Binding-site contacts:
Ligand atom C1 contacts residue TRP326 of chain 1.K at 3.5 Å (hydrophobic).
Ligand atom C4 contacts residue ZN1 of chain 1.VA at 3.6 Å.
Ligand atom O6B contacts residue MET258 of chain 1.K at 3.1 Å.
Ligand atom C5 contacts residue TRP325 of chain 1.K at 3.5 Å (hydrophobic).
Ligand atom O2 contacts residue HIS49 of chain 1.K at 3.5 Å (h-bond).
Ligand atom C4 contacts residue HIS28 of chain 1.K at 3.9 Å.
Ligand atom C6 contacts residue ARG170 of chain 1.K at 3.5 Å.
Ligand atom O5 contacts residue HIS26 of chain 1.K at 3.8 Å.
Ligand atom O4 contacts residue LYS263 of chain 1.K at 3.6 Å.
Ligand atom O5 contacts residue HIS28 of chain 1.K at 3.6 Å (h-bond).
Ligand atom C6 contacts residue ZN1 of chain 1.VA at 3.1 Å.
Ligand atom O1 contacts residue TRP326 of chain 1.K at 3.7 Å.
Ligand atom C5 contacts residue ZN1 of chain 1.VA at 3.0 Å.
Ligand atom O6A contacts residue MET258 of chain 1.K at 3.5 Å.
Ligand atom O5 contacts residue ASP355 of chain 1.K at 3.2 Å (salt-bridge).
Ligand atom O6B contacts residue ZN1 of chain 1.VA at 2.4 Å.
Ligand atom O6B contacts residue HIS28 of chain 1.K at 3.1 Å.
Ligand atom O6B contacts residue HIS26 of chain 1.K at 3.4 Å (h-bond).
Ligand atom C4 contacts residue ARG357 of chain 1.K at 3.9 Å.
Ligand atom C6 contacts residue MET258 of chain 1.K at 3.4 Å (hydrophobic).
Ligand atom O2 contacts residue ASP355 of chain 1.K at 4.0 Å.
Ligand atom O5 contacts residue ZN1 of chain 1.VA at 2.1 Å.
Ligand atom C2 contacts residue ARG357 of chain 1.K at 3.9 Å.
Ligand atom O6A contacts residue TRP325 of chain 1.K at 3.9 Å.
Ligand atom C3 contacts residue ARG357 of chain 1.K at 4.0 Å.
Ligand atom O1 contacts residue ASP355 of chain 1.K at 3.4 Å (salt-bridge).
Ligand atom O3 contacts residue HIS49 of chain 1.K at 3.0 Å (h-bond).
Ligand atom C3 contacts residue TRP326 of chain 1.K at 3.8 Å (hydrophobic).
Ligand atom C6 contacts residue HIS28 of chain 1.K at 4.0 Å.
Ligand atom C5 contacts residue HIS28 of chain 1.K at 4.0 Å.
Ligand atom C2 contacts residue ZN1 of chain 1.VA at 3.9 Å.
Ligand atom C2 contacts residue ASP355 of chain 1.K at 3.7 Å.
Ligand atom O5 contacts residue TRP325 of chain 1.K at 2.8 Å (h-bond).
Ligand atom O6B contacts residue ARG170 of chain 1.K at 3.0 Å (salt-bridge).
Ligand atom O3 contacts residue ARG357 of chain 1.K at 3.1 Å (salt-bridge).
Ligand atom O6A contacts residue SER223 of chain 1.K at 3.6 Å.
Ligand atom O1 contacts residue TYR50 of chain 1.K at 2.6 Å (h-bond).
Ligand atom C1 contacts residue TYR50 of chain 1.K at 3.4 Å (hydrophobic).
Ligand atom O2 contacts residue ARG357 of chain 1.K at 2.6 Å (salt-bridge).
Ligand atom O6A contacts residue ARG170 of chain 1.K at 2.7 Å (salt-bridge).

A protein and the small-molecule ligand that binds it are described below.
Small molecule (SMILES): O=C[C@H](O)[C@@H](O)[C@H](O)[C@H](O)C(=O)O

Sequence of chain 1.K:
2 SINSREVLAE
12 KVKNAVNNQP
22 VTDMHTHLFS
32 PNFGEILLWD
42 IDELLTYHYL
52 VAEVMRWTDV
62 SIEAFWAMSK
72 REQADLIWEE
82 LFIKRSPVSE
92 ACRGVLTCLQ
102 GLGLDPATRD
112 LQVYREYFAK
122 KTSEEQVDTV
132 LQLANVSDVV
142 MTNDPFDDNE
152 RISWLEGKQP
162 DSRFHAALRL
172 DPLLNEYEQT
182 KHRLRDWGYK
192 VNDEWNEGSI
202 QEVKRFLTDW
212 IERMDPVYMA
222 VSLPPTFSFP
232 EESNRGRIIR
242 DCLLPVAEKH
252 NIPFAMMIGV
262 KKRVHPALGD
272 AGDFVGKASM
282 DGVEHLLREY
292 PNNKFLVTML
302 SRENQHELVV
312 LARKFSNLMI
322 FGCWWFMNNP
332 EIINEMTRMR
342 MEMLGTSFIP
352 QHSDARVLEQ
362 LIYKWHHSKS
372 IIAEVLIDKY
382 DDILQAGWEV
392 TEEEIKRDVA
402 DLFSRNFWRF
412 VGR